Binding-site contacts:
Ligand atom CB contacts residue VAL195 of chain 1.A at 3.9 Å (hydrophobic).
Ligand atom NH2 contacts residue GLY198 of chain 1.A at 3.8 Å.
Ligand atom N contacts residue HIS41 of chain 1.A at 3.5 Å (h-bond).
Ligand atom CA contacts residue SER180 of chain 1.A at 2.5 Å.
Ligand atom NE contacts residue GLY200 of chain 1.A at 3.8 Å.
Ligand atom CZ contacts residue TRP197 of chain 1.A at 3.8 Å (hydrophobic).
Ligand atom N contacts residue SER196 of chain 1.A at 3.1 Å (h-bond).
Ligand atom CA contacts residue SER196 of chain 1.A at 3.8 Å.
Ligand atom NE contacts residue SER175 of chain 1.A at 3.9 Å.
Ligand atom NH2 contacts residue SER175 of chain 1.A at 3.8 Å.
Ligand atom O contacts residue ASP179 of chain 1.A at 3.3 Å (salt-bridge).
Ligand atom CZ contacts residue ASP174 of chain 1.A at 3.6 Å.
Ligand atom CA contacts residue GLY198 of chain 1.A at 3.4 Å.
Ligand atom NH1 contacts residue ASP174 of chain 1.A at 2.8 Å (salt-bridge).
Ligand atom NH1 contacts residue GLY208 of chain 1.A at 3.6 Å.
Ligand atom C contacts residue SER180 of chain 1.A at 2.0 Å.
Ligand atom C contacts residue GLY178 of chain 1.A at 3.9 Å.
Ligand atom NH2 contacts residue GLY208 of chain 1.A at 3.9 Å.
Ligand atom O contacts residue GLY178 of chain 1.A at 2.6 Å (h-bond).
Ligand atom CZ contacts residue SER175 of chain 1.A at 3.3 Å.
Ligand atom NH2 contacts residue ASP174 of chain 1.A at 2.8 Å (salt-bridge).
Ligand atom CG contacts residue GLN177 of chain 1.A at 3.6 Å.
Ligand atom CZ contacts residue GLY200 of chain 1.A at 3.8 Å.
Ligand atom O contacts residue TRP197 of chain 1.A at 3.4 Å.
Ligand atom CB contacts residue HIS41 of chain 1.A at 3.5 Å.
Ligand atom NE contacts residue TRP197 of chain 1.A at 3.6 Å.
Ligand atom NH1 contacts residue SER175 of chain 1.A at 2.8 Å (h-bond).
Ligand atom N contacts residue SER180 of chain 1.A at 2.9 Å (h-bond).
Ligand atom O contacts residue GLY198 of chain 1.A at 3.1 Å (h-bond).
Ligand atom O contacts residue SER180 of chain 1.A at 2.6 Å (h-bond).
Ligand atom C contacts residue GLY198 of chain 1.A at 3.7 Å.
Ligand atom C contacts residue GLN177 of chain 1.A at 3.8 Å.
Ligand atom CA contacts residue GLN177 of chain 1.A at 3.5 Å.
Ligand atom NE contacts residue GLY198 of chain 1.A at 3.7 Å.
Ligand atom O contacts residue GLN177 of chain 1.A at 3.4 Å.
Ligand atom O contacts residue CYS176 of chain 1.A at 3.7 Å.
Ligand atom NH2 contacts residue GLY200 of chain 1.A at 3.0 Å (h-bond).
Ligand atom CB contacts residue SER180 of chain 1.A at 2.7 Å.
Ligand atom O contacts residue GLN177 of chain 1.A at 3.0 Å (h-bond).
Ligand atom C contacts residue HIS41 of chain 1.A at 3.8 Å.

The protein below binds the small molecule below.
Small molecule (SMILES): C[C@H](NC(=O)CN)C(=O)N[C@H](CO)CCCN=C(N)N

Sequence of chain 1.A:
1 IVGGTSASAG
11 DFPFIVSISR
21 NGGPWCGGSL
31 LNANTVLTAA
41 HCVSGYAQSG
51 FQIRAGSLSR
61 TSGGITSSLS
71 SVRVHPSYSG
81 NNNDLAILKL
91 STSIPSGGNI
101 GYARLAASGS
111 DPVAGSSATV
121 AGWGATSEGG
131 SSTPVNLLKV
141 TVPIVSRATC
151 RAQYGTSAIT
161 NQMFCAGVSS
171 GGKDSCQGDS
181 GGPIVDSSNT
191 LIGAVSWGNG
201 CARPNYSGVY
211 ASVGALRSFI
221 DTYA